The small molecule below binds the protein below.
Small molecule (SMILES): CC(=O)N[C@@H]1[C@@H](O)[C@H](O)[C@@H](CO)O[C@H]1O

Binding-site contacts:
Ligand atom C4 contacts residue ASN231 of chain 3.A at 4.3 Å.
Ligand atom O7 contacts residue ASN231 of chain 3.A at 3.7 Å.
Ligand atom C8 contacts residue ASN231 of chain 3.A at 4.5 Å.
Ligand atom C7 contacts residue ASN231 of chain 3.A at 3.5 Å.
Ligand atom C2 contacts residue ASN231 of chain 3.A at 2.5 Å.
Ligand atom N2 contacts residue ASN231 of chain 3.A at 2.9 Å (h-bond).
Ligand atom C5 contacts residue ASN231 of chain 3.A at 3.7 Å.
Ligand atom C1 contacts residue ASN231 of chain 3.A at 1.4 Å.
Ligand atom C3 contacts residue ASN231 of chain 3.A at 3.8 Å.
Ligand atom O5 contacts residue ASN231 of chain 3.A at 2.4 Å (h-bond).

Sequence of chain 3.A:
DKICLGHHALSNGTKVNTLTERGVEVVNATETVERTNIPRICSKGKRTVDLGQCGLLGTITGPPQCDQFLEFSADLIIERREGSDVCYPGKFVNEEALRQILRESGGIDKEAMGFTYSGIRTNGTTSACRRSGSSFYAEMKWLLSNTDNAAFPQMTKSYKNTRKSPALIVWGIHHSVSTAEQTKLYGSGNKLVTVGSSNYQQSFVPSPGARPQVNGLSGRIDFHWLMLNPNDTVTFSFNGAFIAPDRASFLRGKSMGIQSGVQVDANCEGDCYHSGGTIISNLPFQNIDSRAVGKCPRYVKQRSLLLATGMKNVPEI